Sequence of chain 1.A:
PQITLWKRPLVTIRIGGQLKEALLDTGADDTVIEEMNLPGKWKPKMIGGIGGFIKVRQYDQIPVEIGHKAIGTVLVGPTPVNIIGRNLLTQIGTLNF

Sequence of chain 1.B:
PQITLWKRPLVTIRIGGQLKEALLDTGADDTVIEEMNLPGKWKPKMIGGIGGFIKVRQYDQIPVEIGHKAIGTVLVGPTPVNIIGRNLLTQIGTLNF

The small molecule below binds the protein below.
Small molecule (SMILES): CC(C)CCN(C[C@@H](O)[C@@H]1Cc2ccc(cc2)OCCCC(=O)N[C@@H](CC(N)=O)C(=O)N1)S(=O)(=O)c1ccccc1

Binding-site contacts:
Ligand atom O34 contacts residue GLY49 of chain 1.B at 3.6 Å.
Ligand atom O24 contacts residue ALA28 of chain 1.A at 3.7 Å.
Ligand atom C31 contacts residue VAL82 of chain 1.A at 3.3 Å (hydrophobic).
Ligand atom O34 contacts residue ILE50 of chain 1.A at 3.4 Å.
Ligand atom O19 contacts residue ASP30 of chain 1.A at 2.8 Å (salt-bridge).
Ligand atom C23 contacts residue ASP25 of chain 1.A at 3.4 Å.
Ligand atom O19 contacts residue ALA28 of chain 1.A at 3.5 Å.
Ligand atom N19 contacts residue ASP30 of chain 1.A at 3.2 Å (salt-bridge).
Ligand atom O24 contacts residue ASP25 of chain 1.B at 2.7 Å (salt-bridge).
Ligand atom N19 contacts residue GLY48 of chain 1.A at 3.5 Å (h-bond).
Ligand atom O21 contacts residue GLY49 of chain 1.A at 3.4 Å.
Ligand atom C37 contacts residue VAL32 of chain 1.B at 3.7 Å (hydrophobic).
Ligand atom C25 contacts residue ASP25 of chain 1.B at 3.1 Å.
Ligand atom O33 contacts residue ILE84 of chain 1.B at 3.5 Å.
Ligand atom C36 contacts residue ALA28 of chain 1.B at 3.5 Å (hydrophobic).
Ligand atom C30 contacts residue VAL82 of chain 1.A at 3.6 Å (hydrophobic).
Ligand atom C37 contacts residue ALA28 of chain 1.B at 3.7 Å (hydrophobic).
Ligand atom C23 contacts residue ASP25 of chain 1.B at 3.4 Å.
Ligand atom C2 contacts residue ASP25 of chain 1.B at 3.4 Å.
Ligand atom C13 contacts residue GLY48 of chain 1.A at 3.7 Å.
Ligand atom C5 contacts residue VAL82 of chain 1.B at 3.6 Å (hydrophobic).
Ligand atom C11 contacts residue ARG8 of chain 1.B at 3.5 Å.
Ligand atom N15 contacts residue GLY48 of chain 1.A at 2.9 Å (h-bond).
Ligand atom C40 contacts residue GLY48 of chain 1.B at 3.4 Å.
Ligand atom N22 contacts residue GLY27 of chain 1.A at 3.2 Å (h-bond).
Ligand atom C29 contacts residue VAL82 of chain 1.A at 3.8 Å (hydrophobic).
Ligand atom C12 contacts residue GLY48 of chain 1.A at 3.6 Å.
Ligand atom O33 contacts residue ILE50 of chain 1.A at 3.1 Å.
Ligand atom O24 contacts residue GLY27 of chain 1.A at 3.2 Å.
Ligand atom C4 contacts residue GLY27 of chain 1.A at 3.2 Å.
Ligand atom C7 contacts residue PRO81 of chain 1.B at 3.8 Å (hydrophobic).
Ligand atom O14 contacts residue ASP29 of chain 1.A at 3.1 Å (salt-bridge).
Ligand atom O24 contacts residue ASP25 of chain 1.A at 2.6 Å (salt-bridge).
Ligand atom C38 contacts residue ASP30 of chain 1.B at 3.5 Å.
Ligand atom C12 contacts residue ASP29 of chain 1.A at 3.7 Å.
Ligand atom C27 contacts residue GLY27 of chain 1.B at 3.2 Å.
Ligand atom C37 contacts residue ASP30 of chain 1.B at 3.6 Å.
Ligand atom C6 contacts residue VAL82 of chain 1.B at 3.7 Å (hydrophobic).
Ligand atom O19 contacts residue ASP29 of chain 1.A at 3.2 Å (salt-bridge).
Ligand atom O14 contacts residue GLY27 of chain 1.A at 3.6 Å (h-bond).